Sequence of chain 1.A:
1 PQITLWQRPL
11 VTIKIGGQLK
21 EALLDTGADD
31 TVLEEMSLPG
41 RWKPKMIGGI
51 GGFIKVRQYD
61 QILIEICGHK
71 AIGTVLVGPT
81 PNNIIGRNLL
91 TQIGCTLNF

This protein binds this small molecule.
Small molecule (SMILES): CC(=O)N[C@@H](CC1CCCCC1)[C@@H](O)C[C@H](C(=O)N[C@@H](CCC(N)=O)C(=O)N[C@@H](CCCNC(=N)N)C(N)=O)C(C)C

Sequence of chain 1.B:
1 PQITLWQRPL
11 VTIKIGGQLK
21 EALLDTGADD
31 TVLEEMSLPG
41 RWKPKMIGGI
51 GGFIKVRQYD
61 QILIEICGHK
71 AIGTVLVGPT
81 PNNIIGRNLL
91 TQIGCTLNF

Binding-site contacts:
Ligand atom N8 contacts residue ARG8 of chain 1.A at 2.7 Å (salt-bridge).
Ligand atom C12 contacts residue U0E1 of chain 1.D at 0.8 Å.
Ligand atom C1 contacts residue U0E1 of chain 1.D at 1.0 Å.
Ligand atom C3 contacts residue U0E1 of chain 1.D at 0.9 Å.
Ligand atom C2 contacts residue U0E1 of chain 1.D at 1.5 Å.
Ligand atom C17 contacts residue U0E1 of chain 1.D at 0.6 Å.
Ligand atom N4 contacts residue GLY48 of chain 1.B at 2.5 Å (h-bond).
Ligand atom C10 contacts residue U0E1 of chain 1.D at 0.8 Å.
Ligand atom C16 contacts residue U0E1 of chain 1.D at 0.9 Å.
Ligand atom N2 contacts residue U0E1 of chain 1.D at 1.4 Å (h-bond).
Ligand atom N1 contacts residue U0E1 of chain 1.D at 1.1 Å.
Ligand atom O1 contacts residue GLY49 of chain 1.A at 2.8 Å.
Ligand atom C8 contacts residue U0E1 of chain 1.D at 2.4 Å.
Ligand atom O3 contacts residue U0E1 of chain 1.D at 1.1 Å (h-bond).
Ligand atom C20 contacts residue U0E1 of chain 1.D at 2.4 Å.
Ligand atom C15 contacts residue U0E1 of chain 1.D at 0.7 Å.
Ligand atom C9 contacts residue U0E1 of chain 1.D at 2.0 Å.
Ligand atom O2 contacts residue U0E1 of chain 1.D at 1.3 Å (h-bond).
Ligand atom O5 contacts residue U0E1 of chain 1.D at 3.0 Å.
Ligand atom C18 contacts residue U0E1 of chain 1.D at 0.7 Å.
Ligand atom C5 contacts residue U0E1 of chain 1.D at 1.1 Å.
Ligand atom C7 contacts residue U0E1 of chain 1.D at 1.9 Å.
Ligand atom C7 contacts residue ASN82 of chain 1.B at 2.6 Å.
Ligand atom C28 contacts residue ASN82 of chain 1.A at 3.0 Å.
Ligand atom C6 contacts residue U0E1 of chain 1.D at 0.9 Å.
Ligand atom C19 contacts residue U0E1 of chain 1.D at 1.2 Å.
Ligand atom C13 contacts residue U0E1 of chain 1.D at 0.9 Å.
Ligand atom O6 contacts residue GLY48 of chain 1.B at 3.0 Å (h-bond).
Ligand atom O1 contacts residue U0E1 of chain 1.D at 1.2 Å (h-bond).
Ligand atom O4 contacts residue ASP30 of chain 1.B at 2.8 Å.
Ligand atom O1 contacts residue ILE50 of chain 1.B at 3.0 Å.
Ligand atom N3 contacts residue ASP30 of chain 1.B at 2.5 Å (salt-bridge).
Ligand atom C14 contacts residue U0E1 of chain 1.D at 0.5 Å.
Ligand atom C11 contacts residue U0E1 of chain 1.D at 0.6 Å.
Ligand atom O2 contacts residue ASP25 of chain 1.A at 2.7 Å (salt-bridge).
Ligand atom N8 contacts residue ASN82 of chain 1.A at 2.7 Å (h-bond).
Ligand atom C4 contacts residue U0E1 of chain 1.D at 0.7 Å.
Ligand atom C22 contacts residue U0E1 of chain 1.D at 2.2 Å.
Ligand atom C8 contacts residue ASN82 of chain 1.B at 2.6 Å.
Ligand atom O2 contacts residue ASP25 of chain 1.B at 2.7 Å (salt-bridge).